The protein below binds the small molecule below.
Small molecule (SMILES): CC(=O)N[C@@H]1[C@@H](O)[C@H](O)[C@@H](CO)O[C@H]1O

Binding-site contacts:
Ligand atom C8 contacts residue ASN70 of chain 44.F at 3.6 Å.
Ligand atom O3 contacts residue PRO31 of chain 44.F at 4.0 Å.
Ligand atom C5 contacts residue ASN70 of chain 44.F at 3.7 Å.
Ligand atom O7 contacts residue ASN70 of chain 44.F at 3.3 Å (h-bond).
Ligand atom C2 contacts residue PRO31 of chain 44.F at 3.9 Å (hydrophobic).
Ligand atom C2 contacts residue ASN70 of chain 44.F at 2.5 Å.
Ligand atom O5 contacts residue ASN70 of chain 44.F at 2.4 Å (h-bond).
Ligand atom C4 contacts residue ASN70 of chain 44.F at 4.2 Å.
Ligand atom C7 contacts residue ASN70 of chain 44.F at 3.1 Å.
Ligand atom C3 contacts residue PRO31 of chain 44.F at 4.0 Å (hydrophobic).
Ligand atom N2 contacts residue ASN32 of chain 44.F at 4.2 Å.
Ligand atom C5 contacts residue ARG33 of chain 44.F at 4.1 Å.
Ligand atom C1 contacts residue ARG33 of chain 44.F at 4.2 Å.
Ligand atom N2 contacts residue ASN70 of chain 44.F at 2.9 Å (h-bond).
Ligand atom C6 contacts residue ARG33 of chain 44.F at 4.1 Å.
Ligand atom O7 contacts residue SER71 of chain 44.F at 4.2 Å.
Ligand atom O6 contacts residue ARG33 of chain 44.F at 3.6 Å.
Ligand atom O7 contacts residue PRO31 of chain 44.F at 3.2 Å (h-bond).
Ligand atom C1 contacts residue ASN70 of chain 44.F at 1.4 Å.
Ligand atom C7 contacts residue PRO31 of chain 44.F at 3.4 Å (hydrophobic).
Ligand atom N2 contacts residue PRO31 of chain 44.F at 2.8 Å (h-bond).
Ligand atom C3 contacts residue ASN70 of chain 44.F at 3.8 Å.

Sequence of chain 44.F:
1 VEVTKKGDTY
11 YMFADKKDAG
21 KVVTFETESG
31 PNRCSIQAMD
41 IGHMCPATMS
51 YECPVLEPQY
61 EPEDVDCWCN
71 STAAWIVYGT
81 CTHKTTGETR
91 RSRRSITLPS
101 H